Binding-site contacts:
Ligand atom C3 contacts residue ASN239 of chain 1.C at 3.8 Å.
Ligand atom C5 contacts residue SER218 of chain 1.C at 3.5 Å.
Ligand atom C7 contacts residue THR241 of chain 1.C at 4.1 Å.
Ligand atom O5 contacts residue LYS215 of chain 1.C at 4.4 Å.
Ligand atom C2 contacts residue ASN239 of chain 1.C at 2.5 Å.
Ligand atom C6 contacts residue LYS215 of chain 1.C at 4.1 Å.
Ligand atom C7 contacts residue ASN239 of chain 1.C at 3.7 Å.
Ligand atom C8 contacts residue ASN239 of chain 1.C at 4.4 Å.
Ligand atom O7 contacts residue TRP214 of chain 1.C at 3.1 Å.
Ligand atom C6 contacts residue ARG216 of chain 1.C at 3.4 Å.
Ligand atom C8 contacts residue THR241 of chain 1.C at 3.6 Å.
Ligand atom C5 contacts residue LYS215 of chain 1.C at 4.3 Å.
Ligand atom N2 contacts residue TRP214 of chain 1.C at 4.3 Å.
Ligand atom O7 contacts residue ASN239 of chain 1.C at 4.1 Å.
Ligand atom C6 contacts residue SER217 of chain 1.C at 4.5 Å.
Ligand atom C5 contacts residue ASN239 of chain 1.C at 3.7 Å.
Ligand atom O7 contacts residue THR241 of chain 1.C at 3.9 Å.
Ligand atom C1 contacts residue SER218 of chain 1.C at 3.4 Å.
Ligand atom C2 contacts residue SER218 of chain 1.C at 4.4 Å.
Ligand atom O6 contacts residue ARG216 of chain 1.C at 2.8 Å (salt-bridge).
Ligand atom C4 contacts residue SER218 of chain 1.C at 4.5 Å.
Ligand atom C6 contacts residue SER218 of chain 1.C at 3.4 Å.
Ligand atom O5 contacts residue ASN239 of chain 1.C at 2.4 Å (h-bond).
Ligand atom C7 contacts residue TRP214 of chain 1.C at 3.7 Å (hydrophobic).
Ligand atom C4 contacts residue LYS215 of chain 1.C at 3.9 Å.
Ligand atom C4 contacts residue ASN239 of chain 1.C at 4.2 Å.
Ligand atom O5 contacts residue SER218 of chain 1.C at 2.5 Å (h-bond).
Ligand atom C8 contacts residue TRP214 of chain 1.C at 4.4 Å (hydrophobic).
Ligand atom C1 contacts residue ASN239 of chain 1.C at 1.4 Å.
Ligand atom N2 contacts residue ASN239 of chain 1.C at 2.9 Å (h-bond).
Ligand atom C2 contacts residue TRP214 of chain 1.C at 4.1 Å (hydrophobic).

Sequence of chain 1.C:
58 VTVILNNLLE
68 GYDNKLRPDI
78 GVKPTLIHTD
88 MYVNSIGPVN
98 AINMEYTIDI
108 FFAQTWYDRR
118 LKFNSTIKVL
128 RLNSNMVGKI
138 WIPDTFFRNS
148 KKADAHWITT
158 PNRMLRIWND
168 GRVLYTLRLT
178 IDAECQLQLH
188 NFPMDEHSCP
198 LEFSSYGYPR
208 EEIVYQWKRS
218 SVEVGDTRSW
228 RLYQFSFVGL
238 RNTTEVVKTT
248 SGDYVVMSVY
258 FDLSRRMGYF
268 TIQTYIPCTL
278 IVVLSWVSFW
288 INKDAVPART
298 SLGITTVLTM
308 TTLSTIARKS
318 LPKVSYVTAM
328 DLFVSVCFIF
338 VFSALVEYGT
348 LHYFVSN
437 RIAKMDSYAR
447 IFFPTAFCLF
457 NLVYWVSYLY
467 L

The small molecule below binds the protein below.
Small molecule (SMILES): CC(=O)N[C@@H]1[C@@H](O)[C@H](O)[C@@H](CO)O[C@H]1O